The protein below binds the small molecule below.
Small molecule (SMILES): NCCCCCCCCCCCC(=O)O

Binding-site contacts:
Ligand atom C10 contacts residue MET216 of chain 45.A at 3.6 Å (hydrophobic).
Ligand atom C4 contacts residue ILE95 of chain 45.A at 4.0 Å (hydrophobic).
Ligand atom C5 contacts residue ILE183 of chain 45.A at 4.4 Å (hydrophobic).
Ligand atom C10 contacts residue TYR192 of chain 45.A at 4.3 Å (hydrophobic).
Ligand atom C6 contacts residue ILE95 of chain 45.A at 4.1 Å (hydrophobic).
Ligand atom C1 contacts residue ILE183 of chain 45.A at 4.2 Å (hydrophobic).
Ligand atom C contacts residue ASN194 of chain 45.A at 4.0 Å.
Ligand atom OXT contacts residue TYR210 of chain 45.A at 3.0 Å (h-bond).
Ligand atom C7 contacts residue VAL117 of chain 45.A at 4.3 Å (hydrophobic).
Ligand atom C8 contacts residue TYR192 of chain 45.A at 3.6 Å (hydrophobic).
Ligand atom O contacts residue LEU107 of chain 45.A at 4.4 Å.
Ligand atom C1 contacts residue ILE219 of chain 45.A at 4.1 Å (hydrophobic).
Ligand atom C9 contacts residue PHE240 of chain 45.A at 4.1 Å (hydrophobic).
Ligand atom C3 contacts residue ILE183 of chain 45.A at 3.7 Å (hydrophobic).
Ligand atom C7 contacts residue TYR192 of chain 45.A at 4.4 Å (hydrophobic).
Ligand atom C5 contacts residue PHE240 of chain 45.A at 4.1 Å (hydrophobic).
Ligand atom C8 contacts residue MET216 of chain 45.A at 3.9 Å (hydrophobic).
Ligand atom OXT contacts residue ASN194 of chain 45.A at 4.3 Å.
Ligand atom C6 contacts residue TYR192 of chain 45.A at 4.4 Å (hydrophobic).
Ligand atom C7 contacts residue ILE95 of chain 45.A at 4.3 Å (hydrophobic).
Ligand atom N contacts residue TYR146 of chain 45.A at 4.1 Å.
Ligand atom CA2 contacts residue PHE115 of chain 45.A at 4.3 Å (hydrophobic).
Ligand atom C9 contacts residue TYR192 of chain 45.A at 4.1 Å (hydrophobic).
Ligand atom O contacts residue TYR192 of chain 45.A at 3.9 Å.
Ligand atom C9 contacts residue PHE115 of chain 45.A at 4.1 Å (hydrophobic).
Ligand atom O contacts residue ASN194 of chain 45.A at 3.0 Å (h-bond).
Ligand atom C contacts residue TYR192 of chain 45.A at 4.2 Å (hydrophobic).
Ligand atom C1 contacts residue VAL119 of chain 45.A at 4.2 Å (hydrophobic).
Ligand atom C2 contacts residue ILE183 of chain 45.A at 4.2 Å (hydrophobic).
Ligand atom C5 contacts residue ILE95 of chain 45.A at 3.8 Å (hydrophobic).
Ligand atom C3 contacts residue ILE95 of chain 45.A at 4.2 Å (hydrophobic).
Ligand atom C2 contacts residue TYR146 of chain 45.A at 3.9 Å (hydrophobic).
Ligand atom N contacts residue MET181 of chain 45.A at 3.9 Å.
Ligand atom C4 contacts residue ILE183 of chain 45.A at 4.2 Å (hydrophobic).
Ligand atom C contacts residue TYR210 of chain 45.A at 4.1 Å (hydrophobic).
Ligand atom N contacts residue ILE219 of chain 45.A at 4.0 Å.
Ligand atom O contacts residue VAL113 of chain 45.A at 4.0 Å.
Ligand atom C7 contacts residue PHE240 of chain 45.A at 3.9 Å (hydrophobic).
Ligand atom OXT contacts residue MET216 of chain 45.A at 4.2 Å.
Ligand atom C2 contacts residue ILE95 of chain 45.A at 3.8 Å (hydrophobic).

Sequence of chain 45.A:
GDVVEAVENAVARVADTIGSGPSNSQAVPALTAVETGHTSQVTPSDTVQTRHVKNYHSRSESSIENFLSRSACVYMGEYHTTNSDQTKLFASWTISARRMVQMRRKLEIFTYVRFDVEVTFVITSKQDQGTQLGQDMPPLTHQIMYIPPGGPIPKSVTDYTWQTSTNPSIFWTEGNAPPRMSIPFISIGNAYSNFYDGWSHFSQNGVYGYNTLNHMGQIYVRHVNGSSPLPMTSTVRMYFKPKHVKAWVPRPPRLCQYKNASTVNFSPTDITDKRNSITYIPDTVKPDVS